Sequence of chain 1.D:
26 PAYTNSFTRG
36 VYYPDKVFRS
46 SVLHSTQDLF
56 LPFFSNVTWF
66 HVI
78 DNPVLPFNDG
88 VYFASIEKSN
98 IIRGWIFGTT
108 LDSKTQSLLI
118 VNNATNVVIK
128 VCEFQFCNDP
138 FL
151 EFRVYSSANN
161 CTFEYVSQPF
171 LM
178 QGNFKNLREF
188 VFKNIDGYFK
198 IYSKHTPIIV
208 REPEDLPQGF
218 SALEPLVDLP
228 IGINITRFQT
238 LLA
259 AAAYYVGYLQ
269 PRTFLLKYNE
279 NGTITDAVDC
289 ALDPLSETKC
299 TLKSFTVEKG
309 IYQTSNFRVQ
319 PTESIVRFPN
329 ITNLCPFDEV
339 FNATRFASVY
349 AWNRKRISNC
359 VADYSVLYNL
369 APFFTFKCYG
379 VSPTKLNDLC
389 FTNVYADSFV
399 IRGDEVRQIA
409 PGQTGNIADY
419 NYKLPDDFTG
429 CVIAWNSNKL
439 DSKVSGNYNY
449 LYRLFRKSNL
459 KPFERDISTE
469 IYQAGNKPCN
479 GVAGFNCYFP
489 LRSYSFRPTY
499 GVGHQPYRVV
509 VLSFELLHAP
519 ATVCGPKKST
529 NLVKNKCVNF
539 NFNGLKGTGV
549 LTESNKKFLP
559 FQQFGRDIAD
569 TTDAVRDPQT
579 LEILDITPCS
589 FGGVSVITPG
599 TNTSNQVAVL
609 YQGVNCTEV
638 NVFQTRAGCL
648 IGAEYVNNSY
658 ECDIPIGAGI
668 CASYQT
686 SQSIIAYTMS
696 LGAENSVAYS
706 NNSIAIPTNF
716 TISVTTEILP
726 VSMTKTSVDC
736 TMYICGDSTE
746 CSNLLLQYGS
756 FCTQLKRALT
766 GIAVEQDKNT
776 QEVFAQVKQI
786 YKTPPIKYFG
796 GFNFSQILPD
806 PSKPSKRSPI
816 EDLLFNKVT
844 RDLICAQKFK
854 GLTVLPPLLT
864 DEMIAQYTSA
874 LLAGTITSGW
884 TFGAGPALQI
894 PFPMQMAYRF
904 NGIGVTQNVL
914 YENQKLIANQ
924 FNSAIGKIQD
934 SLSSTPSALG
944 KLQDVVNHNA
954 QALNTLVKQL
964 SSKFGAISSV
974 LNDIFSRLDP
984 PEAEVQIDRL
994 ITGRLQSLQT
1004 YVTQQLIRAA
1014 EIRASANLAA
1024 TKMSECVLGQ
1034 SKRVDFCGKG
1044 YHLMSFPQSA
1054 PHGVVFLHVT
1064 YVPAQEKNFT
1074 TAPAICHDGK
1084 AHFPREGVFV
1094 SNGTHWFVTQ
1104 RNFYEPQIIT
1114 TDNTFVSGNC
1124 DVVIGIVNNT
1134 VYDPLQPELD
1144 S

A protein and the small-molecule ligand that binds it are described below.
Small molecule (SMILES): CC(=O)N[C@@H]1[C@@H](O)[C@H](O)[C@@H](CO)O[C@H]1O

Binding-site contacts:
Ligand atom C8 contacts residue ASN613 of chain 1.D at 4.0 Å.
Ligand atom C4 contacts residue ASN613 of chain 1.D at 4.2 Å.
Ligand atom C1 contacts residue ASN613 of chain 1.D at 1.4 Å.
Ligand atom N2 contacts residue ASN613 of chain 1.D at 2.9 Å (h-bond).
Ligand atom C7 contacts residue ASN613 of chain 1.D at 3.2 Å.
Ligand atom C3 contacts residue ASN613 of chain 1.D at 3.8 Å.
Ligand atom C2 contacts residue ASN613 of chain 1.D at 2.5 Å.
Ligand atom O5 contacts residue ASN613 of chain 1.D at 2.4 Å (h-bond).
Ligand atom O7 contacts residue ASN613 of chain 1.D at 3.5 Å (h-bond).
Ligand atom C5 contacts residue ASN613 of chain 1.D at 3.6 Å.